Sequence of chain 54.D:
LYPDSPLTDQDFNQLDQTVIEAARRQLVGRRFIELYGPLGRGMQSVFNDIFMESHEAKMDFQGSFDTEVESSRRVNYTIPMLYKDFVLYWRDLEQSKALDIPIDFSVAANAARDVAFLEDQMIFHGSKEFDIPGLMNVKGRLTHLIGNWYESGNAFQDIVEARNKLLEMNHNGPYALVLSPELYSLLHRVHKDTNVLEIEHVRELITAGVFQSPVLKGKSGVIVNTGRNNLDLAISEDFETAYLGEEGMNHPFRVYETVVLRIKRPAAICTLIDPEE

This small molecule binds to this protein.
Small molecule (SMILES): CC[C@H](C)[C@H](NC(=O)[C@H](CC(C)C)NC(=O)[C@H](CO)NC(=O)CNC(=O)[C@@H](NC(=O)[C@@H](N)[C@@H](C)O)C(C)C)C(=O)N[C@H](C=O)CCC(N)=O

Binding-site contacts:
Ligand atom O contacts residue ARG29 of chain 54.D at 3.8 Å.
Ligand atom CG1 contacts residue ARG35 of chain 54.D at 4.2 Å.
Ligand atom NE2 contacts residue ARG36 of chain 54.D at 3.9 Å.
Ligand atom OG contacts residue ARG29 of chain 54.D at 4.3 Å.
Ligand atom N contacts residue ASP243 of chain 54.D at 3.2 Å (salt-bridge).
Ligand atom OG contacts residue ILE25 of chain 54.D at 4.0 Å.
Ligand atom C contacts residue ASP243 of chain 54.D at 3.9 Å.
Ligand atom CD1 contacts residue LEU40 of chain 54.D at 3.8 Å (hydrophobic).
Ligand atom CB contacts residue PRO43 of chain 54.D at 3.8 Å (hydrophobic).
Ligand atom CA contacts residue ASP243 of chain 54.D at 4.4 Å.
Ligand atom O contacts residue ARG35 of chain 54.D at 3.1 Å (salt-bridge).
Ligand atom O contacts residue ARG36 of chain 54.D at 3.6 Å (salt-bridge).
Ligand atom N contacts residue PRO43 of chain 54.D at 4.4 Å.
Ligand atom CG contacts residue LEU40 of chain 54.D at 4.4 Å (hydrophobic).
Ligand atom N contacts residue ARG35 of chain 54.D at 4.1 Å.
Ligand atom CD contacts residue ARG36 of chain 54.D at 4.1 Å.
Ligand atom CD1 contacts residue ARG29 of chain 54.D at 4.4 Å.
Ligand atom CA contacts residue ASP243 of chain 54.D at 4.3 Å.
Ligand atom C contacts residue ARG36 of chain 54.D at 3.2 Å.
Ligand atom CB contacts residue ARG35 of chain 54.D at 3.5 Å.
Ligand atom CG2 contacts residue LEU40 of chain 54.D at 4.2 Å (hydrophobic).
Ligand atom CA contacts residue PRO43 of chain 54.D at 4.4 Å (hydrophobic).
Ligand atom CA contacts residue ARG35 of chain 54.D at 3.9 Å.
Ligand atom C contacts residue ARG35 of chain 54.D at 4.4 Å.
Ligand atom CG2 contacts residue PRO43 of chain 54.D at 3.9 Å (hydrophobic).
Ligand atom CA contacts residue ASP243 of chain 54.D at 3.3 Å.
Ligand atom CD1 contacts residue ARG35 of chain 54.D at 4.5 Å.
Ligand atom CB contacts residue ARG35 of chain 54.D at 4.1 Å.
Ligand atom C contacts residue ASP243 of chain 54.D at 3.8 Å.
Ligand atom CB contacts residue ARG29 of chain 54.D at 4.1 Å.
Ligand atom CB contacts residue LEU40 of chain 54.D at 4.1 Å (hydrophobic).
Ligand atom O contacts residue ARG35 of chain 54.D at 3.4 Å (salt-bridge).
Ligand atom O contacts residue ASP243 of chain 54.D at 4.1 Å.
Ligand atom CD1 contacts residue LEU32 of chain 54.D at 3.8 Å (hydrophobic).
Ligand atom N contacts residue ASP243 of chain 54.D at 2.8 Å (salt-bridge).
Ligand atom C contacts residue ARG35 of chain 54.D at 3.6 Å.
Ligand atom OE1 contacts residue ARG36 of chain 54.D at 3.8 Å.
Ligand atom CB contacts residue ASP243 of chain 54.D at 4.3 Å.
Ligand atom CA contacts residue ARG29 of chain 54.D at 4.0 Å.
Ligand atom CG2 contacts residue ASP243 of chain 54.D at 3.3 Å.